The protein below binds the small molecule below.
Small molecule (SMILES): CCN[C@H]1CN(CCCOC)S(=O)(=O)c2sc(S(N)(=O)=O)cc21

Sequence of chain 1.A:
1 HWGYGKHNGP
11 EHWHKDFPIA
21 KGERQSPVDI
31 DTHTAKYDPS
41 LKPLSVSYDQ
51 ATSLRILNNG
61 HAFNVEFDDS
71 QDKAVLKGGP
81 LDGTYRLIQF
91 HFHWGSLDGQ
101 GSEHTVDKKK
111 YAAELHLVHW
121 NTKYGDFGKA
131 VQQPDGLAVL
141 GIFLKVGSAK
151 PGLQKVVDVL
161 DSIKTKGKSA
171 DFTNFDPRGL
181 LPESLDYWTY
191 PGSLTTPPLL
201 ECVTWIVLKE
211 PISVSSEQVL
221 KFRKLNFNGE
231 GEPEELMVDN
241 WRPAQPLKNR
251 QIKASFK

Binding-site contacts:
Ligand atom N2 contacts residue HIS116 of chain 1.A at 3.4 Å (h-bond).
Ligand atom S2 contacts residue VAL118 of chain 1.A at 3.7 Å.
Ligand atom O2 contacts residue LEU194 of chain 1.A at 3.8 Å.
Ligand atom O2 contacts residue PHE127 of chain 1.A at 2.8 Å.
Ligand atom O5 contacts residue GLN89 of chain 1.A at 3.0 Å (h-bond).
Ligand atom O4 contacts residue LEU194 of chain 1.A at 3.4 Å.
Ligand atom C8 contacts residue THR196 of chain 1.A at 3.0 Å.
Ligand atom C1 contacts residue PRO198 of chain 1.A at 4.0 Å (hydrophobic).
Ligand atom C2 contacts residue PHE127 of chain 1.A at 3.9 Å (hydrophobic).
Ligand atom S1 contacts residue HIS91 of chain 1.A at 3.8 Å.
Ligand atom C1 contacts residue VAL131 of chain 1.A at 4.0 Å (hydrophobic).
Ligand atom C7 contacts residue HIS91 of chain 1.A at 3.8 Å.
Ligand atom O4 contacts residue SER193 of chain 1.A at 4.1 Å.
Ligand atom C11 contacts residue THR196 of chain 1.A at 3.0 Å.
Ligand atom C9 contacts residue THR196 of chain 1.A at 3.5 Å.
Ligand atom C6 contacts residue THR196 of chain 1.A at 3.3 Å.
Ligand atom O3 contacts residue HIS91 of chain 1.A at 3.5 Å.
Ligand atom C10 contacts residue LEU194 of chain 1.A at 3.9 Å (hydrophobic).
Ligand atom O3 contacts residue VAL139 of chain 1.A at 3.9 Å.
Ligand atom C5 contacts residue HIS61 of chain 1.A at 3.7 Å.
Ligand atom N2 contacts residue THR195 of chain 1.A at 2.6 Å (h-bond).
Ligand atom S1 contacts residue HIS116 of chain 1.A at 3.8 Å.
Ligand atom S2 contacts residue LEU194 of chain 1.A at 3.7 Å.
Ligand atom O3 contacts residue ZN1 of chain 1.B at 3.0 Å.
Ligand atom O3 contacts residue TRP205 of chain 1.A at 3.9 Å.
Ligand atom C5 contacts residue ASN59 of chain 1.A at 3.8 Å.
Ligand atom O3 contacts residue HIS116 of chain 1.A at 3.3 Å (h-bond).
Ligand atom S1 contacts residue THR195 of chain 1.A at 3.7 Å.
Ligand atom S3 contacts residue PHE127 of chain 1.A at 3.6 Å.
Ligand atom N2 contacts residue GLU103 of chain 1.A at 4.0 Å.
Ligand atom N2 contacts residue HIS93 of chain 1.A at 3.3 Å (h-bond).
Ligand atom N2 contacts residue HIS91 of chain 1.A at 3.3 Å (h-bond).
Ligand atom S1 contacts residue ZN1 of chain 1.B at 3.0 Å.
Ligand atom O5 contacts residue PHE127 of chain 1.A at 3.6 Å.
Ligand atom O2 contacts residue LEU137 of chain 1.A at 3.9 Å.
Ligand atom N2 contacts residue ZN1 of chain 1.B at 2.0 Å.
Ligand atom O4 contacts residue TRP205 of chain 1.A at 3.6 Å.
Ligand atom N1 contacts residue THR196 of chain 1.A at 3.2 Å (h-bond).
Ligand atom C7 contacts residue ZN1 of chain 1.B at 4.0 Å.
Ligand atom O4 contacts residue THR195 of chain 1.A at 2.9 Å (h-bond).